The small molecule below binds the protein below.
Small molecule (SMILES): CC(=O)N[C@@H]1[C@@H](O)[C@H](O)[C@@H](CO)O[C@H]1O

Sequence of chain 1.C:
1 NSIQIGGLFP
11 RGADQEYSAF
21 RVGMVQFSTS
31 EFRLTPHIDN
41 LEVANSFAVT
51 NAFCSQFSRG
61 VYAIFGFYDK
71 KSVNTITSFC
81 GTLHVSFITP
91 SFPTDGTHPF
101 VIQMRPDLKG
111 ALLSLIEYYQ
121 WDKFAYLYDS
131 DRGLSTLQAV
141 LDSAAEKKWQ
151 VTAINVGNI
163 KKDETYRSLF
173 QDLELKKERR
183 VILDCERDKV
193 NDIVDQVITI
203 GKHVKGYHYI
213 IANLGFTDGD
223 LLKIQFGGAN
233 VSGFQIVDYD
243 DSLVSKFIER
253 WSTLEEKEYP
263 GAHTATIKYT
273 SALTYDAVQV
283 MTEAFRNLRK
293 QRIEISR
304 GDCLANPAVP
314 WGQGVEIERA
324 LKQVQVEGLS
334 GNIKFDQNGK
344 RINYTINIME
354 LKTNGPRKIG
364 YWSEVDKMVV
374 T

Binding-site contacts:
Ligand atom C8 contacts residue ASN346 of chain 1.C at 4.3 Å.
Ligand atom C1 contacts residue GLN328 of chain 1.C at 4.5 Å.
Ligand atom O7 contacts residue ASN346 of chain 1.C at 3.4 Å (h-bond).
Ligand atom O5 contacts residue ASN346 of chain 1.C at 2.4 Å (h-bond).
Ligand atom C8 contacts residue LYS337 of chain 1.C at 4.0 Å.
Ligand atom C2 contacts residue GLN328 of chain 1.C at 4.0 Å.
Ligand atom N2 contacts residue ASN346 of chain 1.C at 2.9 Å (h-bond).
Ligand atom O6 contacts residue ASN335 of chain 1.C at 3.9 Å.
Ligand atom C1 contacts residue ASN335 of chain 1.C at 3.5 Å.
Ligand atom C7 contacts residue GLN328 of chain 1.C at 4.3 Å.
Ligand atom C7 contacts residue LYS337 of chain 1.C at 3.9 Å.
Ligand atom C2 contacts residue ASN335 of chain 1.C at 4.3 Å.
Ligand atom C3 contacts residue ASN346 of chain 1.C at 3.9 Å.
Ligand atom O5 contacts residue ASN335 of chain 1.C at 3.1 Å (h-bond).
Ligand atom O7 contacts residue GLN328 of chain 1.C at 3.3 Å (h-bond).
Ligand atom C7 contacts residue ASN346 of chain 1.C at 3.3 Å.
Ligand atom C6 contacts residue GLU330 of chain 1.C at 3.7 Å.
Ligand atom C6 contacts residue ASN335 of chain 1.C at 3.9 Å.
Ligand atom C4 contacts residue ASN346 of chain 1.C at 4.3 Å.
Ligand atom C5 contacts residue ASN335 of chain 1.C at 4.2 Å.
Ligand atom C2 contacts residue ASN346 of chain 1.C at 2.5 Å.
Ligand atom C1 contacts residue ASN346 of chain 1.C at 1.5 Å.
Ligand atom O6 contacts residue GLU330 of chain 1.C at 4.3 Å.
Ligand atom C5 contacts residue ASN346 of chain 1.C at 3.7 Å.
Ligand atom O7 contacts residue LYS337 of chain 1.C at 3.1 Å (salt-bridge).